A small-molecule ligand and the protein it binds are described below.
Small molecule (SMILES): O=C(O)c1ccccc1O

Sequence of chain 1.B:
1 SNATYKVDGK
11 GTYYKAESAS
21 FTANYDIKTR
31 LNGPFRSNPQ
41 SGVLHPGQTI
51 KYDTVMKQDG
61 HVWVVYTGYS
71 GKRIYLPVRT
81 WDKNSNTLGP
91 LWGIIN

Binding-site contacts:
Ligand atom C5 contacts residue HIS45 of chain 1.B at 3.6 Å.
Ligand atom O2 contacts residue LYS28 of chain 1.B at 3.6 Å.
Ligand atom C2 contacts residue ASP26 of chain 1.B at 4.4 Å.
Ligand atom O2' contacts residue GLN40 of chain 1.B at 3.3 Å (h-bond).
Ligand atom C6 contacts residue VAL43 of chain 1.B at 4.2 Å (hydrophobic).
Ligand atom C2 contacts residue VAL43 of chain 1.B at 4.0 Å (hydrophobic).
Ligand atom O1' contacts residue GLN40 of chain 1.B at 3.0 Å (h-bond).
Ligand atom C4 contacts residue ASP26 of chain 1.B at 3.3 Å.
Ligand atom C1' contacts residue VAL43 of chain 1.B at 4.4 Å (hydrophobic).
Ligand atom C3 contacts residue ASP26 of chain 1.B at 3.2 Å.
Ligand atom C4 contacts residue HIS45 of chain 1.B at 3.7 Å.
Ligand atom C3 contacts residue HIS45 of chain 1.B at 4.5 Å.
Ligand atom C1 contacts residue VAL43 of chain 1.B at 4.3 Å (hydrophobic).
Ligand atom O1' contacts residue LYS28 of chain 1.B at 3.3 Å.
Ligand atom C3 contacts residue VAL43 of chain 1.B at 4.3 Å (hydrophobic).
Ligand atom O2 contacts residue VAL43 of chain 1.B at 4.2 Å.
Ligand atom C6 contacts residue HIS45 of chain 1.B at 4.4 Å.
Ligand atom C1' contacts residue GLN40 of chain 1.B at 3.5 Å.